Binding-site contacts:
Ligand atom C8 contacts residue ASP204 of chain 1.A at 3.5 Å.
Ligand atom O3 contacts residue GOL1 of chain 1.P at 3.3 Å.
Ligand atom O3 contacts residue ASP203 of chain 1.A at 2.6 Å (salt-bridge).
Ligand atom C7 contacts residue ARG244 of chain 1.A at 3.7 Å.
Ligand atom O5 contacts residue PHE245 of chain 1.A at 3.3 Å.
Ligand atom C4 contacts residue ASP203 of chain 1.A at 3.6 Å.
Ligand atom C1 contacts residue TYR171 of chain 1.A at 3.7 Å (hydrophobic).
Ligand atom C7 contacts residue GLY201 of chain 1.A at 3.5 Å.
Ligand atom O4 contacts residue ASP203 of chain 1.A at 2.6 Å (salt-bridge).
Ligand atom O3 contacts residue GLY200 of chain 1.A at 3.6 Å.
Ligand atom C4 contacts residue GOL1 of chain 1.P at 3.8 Å.
Ligand atom O7 contacts residue TRP199 of chain 1.A at 3.8 Å.
Ligand atom C3 contacts residue ASP204 of chain 1.A at 3.8 Å.
Ligand atom O5 contacts residue TRP199 of chain 1.A at 3.7 Å.
Ligand atom C6 contacts residue PHE165 of chain 1.A at 3.5 Å (hydrophobic).
Ligand atom C6 contacts residue TYR174 of chain 1.A at 3.9 Å (hydrophobic).
Ligand atom O4 contacts residue ARG244 of chain 1.A at 3.0 Å (salt-bridge).
Ligand atom O6 contacts residue TRP199 of chain 1.A at 3.8 Å.
Ligand atom O7 contacts residue ARG244 of chain 1.A at 2.8 Å (salt-bridge).
Ligand atom O4 contacts residue GOL1 of chain 1.P at 3.3 Å.
Ligand atom O6 contacts residue TRP199 of chain 1.A at 3.9 Å.
Ligand atom O2 contacts residue PHE165 of chain 1.A at 3.8 Å.
Ligand atom O3 contacts residue ARG244 of chain 1.A at 3.1 Å (salt-bridge).
Ligand atom C8 contacts residue PHE245 of chain 1.A at 3.8 Å (hydrophobic).
Ligand atom C7 contacts residue ASP204 of chain 1.A at 3.6 Å.
Ligand atom C3 contacts residue TYR171 of chain 1.A at 3.6 Å (hydrophobic).
Ligand atom O1 contacts residue LYS164 of chain 1.A at 3.9 Å.
Ligand atom O2 contacts residue LYS164 of chain 1.A at 3.3 Å (salt-bridge).
Ligand atom O3 contacts residue GLY201 of chain 1.A at 2.7 Å (h-bond).
Ligand atom C3 contacts residue ASP203 of chain 1.A at 3.4 Å.
Ligand atom O3 contacts residue TRP199 of chain 1.A at 3.6 Å.
Ligand atom O4 contacts residue TYR174 of chain 1.A at 3.4 Å.
Ligand atom N2 contacts residue ASP204 of chain 1.A at 2.8 Å (salt-bridge).
Ligand atom C5 contacts residue TYR171 of chain 1.A at 3.7 Å (hydrophobic).
Ligand atom O6 contacts residue PHE165 of chain 1.A at 3.6 Å.
Ligand atom O4 contacts residue TRP199 of chain 1.A at 3.7 Å.
Ligand atom C2 contacts residue ASP204 of chain 1.A at 3.7 Å.
Ligand atom C8 contacts residue GLY201 of chain 1.A at 3.6 Å.
Ligand atom O4 contacts residue TRP199 of chain 1.A at 3.9 Å.
Ligand atom N2 contacts residue GLY201 of chain 1.A at 3.5 Å (h-bond).

Sequence of chain 1.A:
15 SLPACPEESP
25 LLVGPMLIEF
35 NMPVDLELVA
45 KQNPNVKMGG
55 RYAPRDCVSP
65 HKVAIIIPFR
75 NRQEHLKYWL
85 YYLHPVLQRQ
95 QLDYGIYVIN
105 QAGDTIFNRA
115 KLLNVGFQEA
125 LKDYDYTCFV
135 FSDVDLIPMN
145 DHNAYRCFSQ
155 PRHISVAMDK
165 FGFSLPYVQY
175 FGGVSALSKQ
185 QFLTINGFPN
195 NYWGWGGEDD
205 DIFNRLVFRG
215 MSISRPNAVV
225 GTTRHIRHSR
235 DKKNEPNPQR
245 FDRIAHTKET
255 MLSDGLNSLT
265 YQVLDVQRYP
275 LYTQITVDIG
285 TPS

This small molecule binds to this protein.
Small molecule (SMILES): CC(=O)N[C@H]1[C@H](OC[C@H]2O[C@@H](O[C@H]3[C@H](O)[C@@H](O)[C@H](O)O[C@@H]3CO)[C@H](O)[C@@H](O[C@@H]3O[C@H](CO)[C@@H](O)[C@H](O)[C@H]3NC(C)=O)[C@H]2O)O[C@H](CO)[C@@H](O)[C@@H]1O